Sequence of chain 3.A:
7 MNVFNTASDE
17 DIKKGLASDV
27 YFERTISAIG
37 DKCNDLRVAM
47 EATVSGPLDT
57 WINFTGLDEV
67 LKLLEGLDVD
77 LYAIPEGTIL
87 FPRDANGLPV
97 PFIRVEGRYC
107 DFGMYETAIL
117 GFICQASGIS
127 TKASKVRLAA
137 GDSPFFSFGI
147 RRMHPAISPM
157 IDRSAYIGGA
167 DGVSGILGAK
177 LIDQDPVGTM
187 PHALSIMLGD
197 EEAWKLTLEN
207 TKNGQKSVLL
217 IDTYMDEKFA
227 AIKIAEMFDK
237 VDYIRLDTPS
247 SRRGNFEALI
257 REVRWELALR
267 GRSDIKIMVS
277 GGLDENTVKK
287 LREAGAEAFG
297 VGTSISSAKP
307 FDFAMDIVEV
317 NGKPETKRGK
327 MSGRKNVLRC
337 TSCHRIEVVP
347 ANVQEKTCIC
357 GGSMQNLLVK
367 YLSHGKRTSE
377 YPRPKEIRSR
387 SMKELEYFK

Sequence of chain 4.A:
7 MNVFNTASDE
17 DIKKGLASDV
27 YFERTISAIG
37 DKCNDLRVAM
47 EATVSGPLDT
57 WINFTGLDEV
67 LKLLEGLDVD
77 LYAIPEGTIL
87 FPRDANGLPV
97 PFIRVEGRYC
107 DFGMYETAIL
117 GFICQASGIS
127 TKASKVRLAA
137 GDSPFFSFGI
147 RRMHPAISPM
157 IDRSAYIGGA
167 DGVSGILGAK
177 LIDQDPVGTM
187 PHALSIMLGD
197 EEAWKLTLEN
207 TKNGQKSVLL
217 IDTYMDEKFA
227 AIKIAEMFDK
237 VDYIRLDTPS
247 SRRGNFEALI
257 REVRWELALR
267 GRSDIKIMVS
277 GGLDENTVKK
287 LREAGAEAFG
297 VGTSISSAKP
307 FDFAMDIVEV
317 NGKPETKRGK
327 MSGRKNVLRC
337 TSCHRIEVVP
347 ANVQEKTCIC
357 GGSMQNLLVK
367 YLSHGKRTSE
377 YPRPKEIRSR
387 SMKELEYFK

A protein and the small-molecule ligand that binds it are described below.
Small molecule (SMILES): O=P(O)(O)OC[C@H]1C[C@H](O[P](=O)(O)OP(=O)(O)O)[C@H](O)[C@@H]1O

Binding-site contacts:
Ligand atom O2P contacts residue THR299 of chain 4.A at 2.6 Å (h-bond).
Ligand atom OP contacts residue GLY277 of chain 4.A at 4.0 Å.
Ligand atom O1P contacts residue THR299 of chain 4.A at 4.0 Å.
Ligand atom P contacts residue GLY298 of chain 4.A at 4.1 Å.
Ligand atom C4 contacts residue ASP308 of chain 3.A at 4.1 Å.
Ligand atom O2 contacts residue GLY278 of chain 4.A at 4.1 Å.
Ligand atom PA contacts residue SER51 of chain 3.A at 3.9 Å.
Ligand atom O3P contacts residue GLY277 of chain 4.A at 3.9 Å.
Ligand atom C3 contacts residue ASP308 of chain 3.A at 3.9 Å.
Ligand atom O1P contacts residue GLY298 of chain 4.A at 3.5 Å (h-bond).
Ligand atom C4 contacts residue THR299 of chain 4.A at 4.2 Å.
Ligand atom O1B contacts residue SER246 of chain 4.A at 3.0 Å (h-bond).
Ligand atom O3 contacts residue ASP308 of chain 3.A at 3.2 Å (salt-bridge).
Ligand atom P contacts residue GLY277 of chain 4.A at 4.2 Å.
Ligand atom O2P contacts residue ARG148 of chain 4.A at 4.2 Å.
Ligand atom O2A contacts residue SER51 of chain 3.A at 3.1 Å (h-bond).
Ligand atom C4 contacts residue ARG148 of chain 4.A at 3.6 Å.
Ligand atom O2P contacts residue GLY298 of chain 4.A at 3.4 Å.
Ligand atom PB contacts residue SER246 of chain 4.A at 3.4 Å.
Ligand atom O1P contacts residue GLY278 of chain 4.A at 2.9 Å (h-bond).
Ligand atom CP contacts residue THR299 of chain 4.A at 3.0 Å.
Ligand atom O3B contacts residue SER246 of chain 4.A at 2.6 Å (h-bond).
Ligand atom C2 contacts residue GLY277 of chain 4.A at 3.8 Å.
Ligand atom C1 contacts residue GLY278 of chain 4.A at 4.2 Å.
Ligand atom OP contacts residue THR299 of chain 4.A at 3.7 Å.
Ligand atom C3 contacts residue GLY278 of chain 4.A at 4.0 Å.
Ligand atom OP contacts residue GLY278 of chain 4.A at 3.3 Å (h-bond).
Ligand atom O3A contacts residue SER51 of chain 3.A at 3.7 Å.
Ligand atom O2A contacts residue ALA310 of chain 3.A at 3.9 Å.
Ligand atom P contacts residue GLY278 of chain 4.A at 3.7 Å.
Ligand atom P contacts residue THR299 of chain 4.A at 3.7 Å.
Ligand atom O1P contacts residue GLY277 of chain 4.A at 3.7 Å.
Ligand atom O3B contacts residue PRO245 of chain 4.A at 3.6 Å.
Ligand atom O1P contacts residue LEU279 of chain 4.A at 4.0 Å.
Ligand atom CP contacts residue ARG148 of chain 4.A at 3.0 Å.
Ligand atom O2B contacts residue SER246 of chain 4.A at 3.5 Å (h-bond).
Ligand atom O2B contacts residue SER51 of chain 3.A at 3.7 Å.
Ligand atom O2A contacts residue LYS326 of chain 3.A at 4.2 Å.
Ligand atom O3A contacts residue LYS326 of chain 3.A at 4.3 Å.
Ligand atom C2 contacts residue GLY278 of chain 4.A at 3.4 Å.